A protein and the small-molecule ligand that binds it are described below.
Small molecule (SMILES): O=C(c1ccccc1)c1ccc(O)c(O)c1[N+](=O)[O-]

Sequence of chain 1.A:
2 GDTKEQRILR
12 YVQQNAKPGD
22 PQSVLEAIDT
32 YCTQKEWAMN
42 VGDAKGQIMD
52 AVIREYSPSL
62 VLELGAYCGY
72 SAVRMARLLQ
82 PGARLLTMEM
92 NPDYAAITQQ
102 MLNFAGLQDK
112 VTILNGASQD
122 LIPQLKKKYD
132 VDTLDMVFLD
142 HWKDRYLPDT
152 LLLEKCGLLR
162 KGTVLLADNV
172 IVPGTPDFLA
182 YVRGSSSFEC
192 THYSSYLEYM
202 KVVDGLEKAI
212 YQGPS

Binding-site contacts:
Ligand atom O2 contacts residue ASP141 of chain 1.A at 3.0 Å (salt-bridge).
Ligand atom O4 contacts residue TRP143 of chain 1.A at 3.3 Å.
Ligand atom O1 contacts residue ASN170 of chain 1.A at 2.8 Å (h-bond).
Ligand atom C2 contacts residue LYS144 of chain 1.A at 3.5 Å.
Ligand atom N1 contacts residue LYS144 of chain 1.A at 3.6 Å.
Ligand atom C1 contacts residue GLU199 of chain 1.A at 3.1 Å.
Ligand atom O1 contacts residue ASP169 of chain 1.A at 3.2 Å (salt-bridge).
Ligand atom C13 contacts residue TRP38 of chain 1.A at 3.8 Å (hydrophobic).
Ligand atom C6 contacts residue TRP38 of chain 1.A at 4.1 Å (hydrophobic).
Ligand atom O5 contacts residue PRO174 of chain 1.A at 3.6 Å.
Ligand atom C1 contacts residue ASN170 of chain 1.A at 3.2 Å.
Ligand atom O1 contacts residue MG1 of chain 1.C at 2.1 Å.
Ligand atom O2 contacts residue SAM1 of chain 1.D at 2.7 Å.
Ligand atom C2 contacts residue SAM1 of chain 1.D at 3.5 Å.
Ligand atom O2 contacts residue LYS144 of chain 1.A at 2.9 Å (salt-bridge).
Ligand atom O5 contacts residue BU31 of chain 1.F at 3.2 Å.
Ligand atom O3 contacts residue TRP143 of chain 1.A at 3.6 Å.
Ligand atom C6 contacts residue ASN170 of chain 1.A at 3.6 Å.
Ligand atom O2 contacts residue MG1 of chain 1.C at 2.2 Å.
Ligand atom O3 contacts residue SAM1 of chain 1.D at 3.4 Å.
Ligand atom O4 contacts residue MET40 of chain 1.A at 3.5 Å (h-bond).
Ligand atom C12 contacts residue TRP38 of chain 1.A at 3.8 Å (hydrophobic).
Ligand atom O1 contacts residue GLU199 of chain 1.A at 2.5 Å (salt-bridge).
Ligand atom C5 contacts residue PRO174 of chain 1.A at 4.0 Å (hydrophobic).
Ligand atom C3 contacts residue SAM1 of chain 1.D at 4.0 Å.
Ligand atom C7 contacts residue PRO174 of chain 1.A at 4.0 Å (hydrophobic).
Ligand atom C6 contacts residue GLU199 of chain 1.A at 3.2 Å.
Ligand atom O3 contacts residue LYS144 of chain 1.A at 2.9 Å (salt-bridge).
Ligand atom C6 contacts residue LEU198 of chain 1.A at 4.1 Å (hydrophobic).
Ligand atom O4 contacts residue BU31 of chain 1.F at 3.9 Å.
Ligand atom O2 contacts residue ASN170 of chain 1.A at 2.9 Å (h-bond).
Ligand atom C3 contacts residue LYS144 of chain 1.A at 3.7 Å.
Ligand atom N1 contacts residue TRP143 of chain 1.A at 4.0 Å.
Ligand atom O3 contacts residue HIS142 of chain 1.A at 3.4 Å (h-bond).
Ligand atom C2 contacts residue MG1 of chain 1.C at 2.9 Å.
Ligand atom N1 contacts residue SAM1 of chain 1.D at 3.8 Å.
Ligand atom N1 contacts residue MET40 of chain 1.A at 4.1 Å.
Ligand atom C5 contacts residue TRP38 of chain 1.A at 4.0 Å (hydrophobic).
Ligand atom C1 contacts residue MG1 of chain 1.C at 2.8 Å.
Ligand atom C2 contacts residue ASN170 of chain 1.A at 3.2 Å.